Sequence of chain 1.C:
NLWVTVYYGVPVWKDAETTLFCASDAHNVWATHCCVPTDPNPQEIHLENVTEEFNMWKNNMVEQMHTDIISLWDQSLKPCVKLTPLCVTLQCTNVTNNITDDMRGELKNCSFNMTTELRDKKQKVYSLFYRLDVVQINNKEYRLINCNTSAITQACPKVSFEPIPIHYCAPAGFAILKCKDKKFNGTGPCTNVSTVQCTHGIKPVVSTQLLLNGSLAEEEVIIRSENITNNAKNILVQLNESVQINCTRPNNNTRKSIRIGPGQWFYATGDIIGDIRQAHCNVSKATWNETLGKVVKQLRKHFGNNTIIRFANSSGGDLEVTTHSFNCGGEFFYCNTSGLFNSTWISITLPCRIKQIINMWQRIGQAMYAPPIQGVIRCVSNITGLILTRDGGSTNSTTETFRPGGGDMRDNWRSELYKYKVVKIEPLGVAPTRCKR

Binding-site contacts:
Ligand atom C3 contacts residue ASN393 of chain 1.C at 3.9 Å.
Ligand atom O5 contacts residue ASN393 of chain 1.C at 2.5 Å (h-bond).
Ligand atom C8 contacts residue ASN393 of chain 1.C at 4.3 Å.
Ligand atom O7 contacts residue ASN393 of chain 1.C at 3.1 Å (h-bond).
Ligand atom C7 contacts residue ASN393 of chain 1.C at 3.2 Å.
Ligand atom C5 contacts residue ASN393 of chain 1.C at 3.8 Å.
Ligand atom C8 contacts residue GLY390 of chain 1.C at 3.8 Å.
Ligand atom N2 contacts residue ASN393 of chain 1.C at 2.9 Å (h-bond).
Ligand atom C2 contacts residue ASN393 of chain 1.C at 2.5 Å.
Ligand atom C4 contacts residue ASN393 of chain 1.C at 4.4 Å.
Ligand atom C1 contacts residue ASN393 of chain 1.C at 1.5 Å.

A protein and the small-molecule ligand that binds it are described below.
Small molecule (SMILES): CC(=O)N[C@H]1[C@H](O[C@H]2[C@H](O)[C@@H](NC(C)=O)CO[C@@H]2CO)O[C@H](CO)[C@@H](O)[C@@H]1O